Sequence of chain 1.A:
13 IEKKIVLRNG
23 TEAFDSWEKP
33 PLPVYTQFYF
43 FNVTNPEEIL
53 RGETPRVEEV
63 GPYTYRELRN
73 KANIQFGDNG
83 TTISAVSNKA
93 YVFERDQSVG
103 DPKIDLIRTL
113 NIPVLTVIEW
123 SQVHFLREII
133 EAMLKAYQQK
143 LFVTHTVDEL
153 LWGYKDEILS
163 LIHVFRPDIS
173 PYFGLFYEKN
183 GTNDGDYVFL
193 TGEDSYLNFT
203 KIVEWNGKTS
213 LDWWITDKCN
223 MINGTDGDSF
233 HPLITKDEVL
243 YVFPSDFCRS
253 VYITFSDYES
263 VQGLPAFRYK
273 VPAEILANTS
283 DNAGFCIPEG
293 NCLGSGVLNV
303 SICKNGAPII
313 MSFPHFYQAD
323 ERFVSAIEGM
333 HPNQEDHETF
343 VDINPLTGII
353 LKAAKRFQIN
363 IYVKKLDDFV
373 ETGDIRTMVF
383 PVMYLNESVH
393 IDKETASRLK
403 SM

Binding-site contacts:
Ligand atom O5 contacts residue ALA92 of chain 1.A at 4.3 Å.
Ligand atom C7 contacts residue TYR93 of chain 1.A at 3.8 Å (hydrophobic).
Ligand atom C8 contacts residue TYR67 of chain 1.A at 4.1 Å (hydrophobic).
Ligand atom C8 contacts residue TYR93 of chain 1.A at 3.9 Å (hydrophobic).
Ligand atom O3 contacts residue VAL94 of chain 1.A at 3.3 Å.
Ligand atom C1 contacts residue ALA92 of chain 1.A at 4.4 Å (hydrophobic).
Ligand atom C7 contacts residue ASN182 of chain 1.A at 3.5 Å.
Ligand atom C2 contacts residue ASN182 of chain 1.A at 2.5 Å.
Ligand atom O7 contacts residue VAL94 of chain 1.A at 4.4 Å.
Ligand atom C3 contacts residue TYR93 of chain 1.A at 3.3 Å (hydrophobic).
Ligand atom O7 contacts residue LEU70 of chain 1.A at 3.6 Å.
Ligand atom N2 contacts residue TYR93 of chain 1.A at 2.8 Å (h-bond).
Ligand atom C4 contacts residue ASN182 of chain 1.A at 4.2 Å.
Ligand atom C8 contacts residue TRP154 of chain 1.A at 3.4 Å (hydrophobic).
Ligand atom N2 contacts residue ASN182 of chain 1.A at 2.9 Å (h-bond).
Ligand atom O7 contacts residue ASN182 of chain 1.A at 3.7 Å.
Ligand atom C5 contacts residue ASN182 of chain 1.A at 3.6 Å.
Ligand atom O5 contacts residue ASN182 of chain 1.A at 2.4 Å (h-bond).
Ligand atom C2 contacts residue TYR93 of chain 1.A at 3.4 Å (hydrophobic).
Ligand atom O3 contacts residue TYR93 of chain 1.A at 3.9 Å.
Ligand atom C3 contacts residue VAL94 of chain 1.A at 4.3 Å (hydrophobic).
Ligand atom C1 contacts residue ASN182 of chain 1.A at 1.4 Å.
Ligand atom C3 contacts residue ASN182 of chain 1.A at 3.8 Å.
Ligand atom C5 contacts residue ALA92 of chain 1.A at 4.2 Å (hydrophobic).
Ligand atom C2 contacts residue VAL94 of chain 1.A at 4.5 Å (hydrophobic).
Ligand atom O4 contacts residue VAL94 of chain 1.A at 3.8 Å.
Ligand atom C1 contacts residue TYR93 of chain 1.A at 3.7 Å (hydrophobic).

This small molecule binds to this protein.
Small molecule (SMILES): CC(=O)N[C@H]1[C@H](O[C@H]2[C@H](O)[C@@H](NC(C)=O)CO[C@@H]2CO)O[C@H](CO)[C@@H](O)[C@@H]1O